The protein below binds the small molecule below.
Small molecule (SMILES): CC(=O)N[C@@H]1[C@@H](O)[C@H](O)[C@@H](CO)O[C@H]1O

Binding-site contacts:
Ligand atom C1 contacts residue ASN77 of chain 1.A at 1.4 Å.
Ligand atom O6 contacts residue VAL60 of chain 1.A at 4.4 Å.
Ligand atom N2 contacts residue THR79 of chain 1.A at 2.7 Å (h-bond).
Ligand atom N2 contacts residue ASN77 of chain 1.A at 2.9 Å (h-bond).
Ligand atom C3 contacts residue THR79 of chain 1.A at 4.3 Å.
Ligand atom C2 contacts residue THR79 of chain 1.A at 3.5 Å.
Ligand atom C4 contacts residue ASN77 of chain 1.A at 4.2 Å.
Ligand atom C5 contacts residue PHE75 of chain 1.A at 4.0 Å (hydrophobic).
Ligand atom C7 contacts residue ASN77 of chain 1.A at 3.9 Å.
Ligand atom O6 contacts residue PHE75 of chain 1.A at 4.2 Å.
Ligand atom C8 contacts residue THR79 of chain 1.A at 3.6 Å.
Ligand atom O5 contacts residue PHE75 of chain 1.A at 3.9 Å.
Ligand atom O7 contacts residue ASN77 of chain 1.A at 4.4 Å.
Ligand atom C7 contacts residue THR79 of chain 1.A at 3.6 Å.
Ligand atom C1 contacts residue THR79 of chain 1.A at 3.3 Å.
Ligand atom C3 contacts residue ASN77 of chain 1.A at 3.8 Å.
Ligand atom O5 contacts residue ASN77 of chain 1.A at 2.3 Å (h-bond).
Ligand atom C2 contacts residue ASN77 of chain 1.A at 2.4 Å.
Ligand atom C6 contacts residue PHE75 of chain 1.A at 3.4 Å (hydrophobic).
Ligand atom C5 contacts residue ASN77 of chain 1.A at 3.6 Å.

Sequence of chain 1.A:
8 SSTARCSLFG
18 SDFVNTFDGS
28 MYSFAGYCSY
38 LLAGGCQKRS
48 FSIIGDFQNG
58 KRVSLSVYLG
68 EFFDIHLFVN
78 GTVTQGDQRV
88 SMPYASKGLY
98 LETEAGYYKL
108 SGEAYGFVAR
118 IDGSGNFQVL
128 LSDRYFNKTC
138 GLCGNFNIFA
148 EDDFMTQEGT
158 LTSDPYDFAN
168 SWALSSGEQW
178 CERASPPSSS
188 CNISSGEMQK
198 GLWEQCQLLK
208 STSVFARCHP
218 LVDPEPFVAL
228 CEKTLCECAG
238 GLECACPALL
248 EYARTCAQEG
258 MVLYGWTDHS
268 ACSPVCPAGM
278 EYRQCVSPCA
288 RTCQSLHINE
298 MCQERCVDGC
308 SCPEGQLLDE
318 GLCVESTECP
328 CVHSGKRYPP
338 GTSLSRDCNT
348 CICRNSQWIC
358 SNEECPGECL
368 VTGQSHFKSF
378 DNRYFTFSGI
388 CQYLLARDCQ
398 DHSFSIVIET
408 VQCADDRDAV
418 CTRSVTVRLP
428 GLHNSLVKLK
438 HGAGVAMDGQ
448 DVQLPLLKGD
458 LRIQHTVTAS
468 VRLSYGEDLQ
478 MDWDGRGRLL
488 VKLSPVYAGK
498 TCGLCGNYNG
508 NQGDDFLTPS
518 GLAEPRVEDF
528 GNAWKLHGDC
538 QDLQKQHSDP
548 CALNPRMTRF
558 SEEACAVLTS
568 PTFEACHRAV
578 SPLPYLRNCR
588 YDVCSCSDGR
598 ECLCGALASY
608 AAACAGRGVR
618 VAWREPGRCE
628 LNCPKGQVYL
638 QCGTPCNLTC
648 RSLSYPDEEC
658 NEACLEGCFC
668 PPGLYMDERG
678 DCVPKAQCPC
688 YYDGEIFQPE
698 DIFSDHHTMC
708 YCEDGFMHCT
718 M